Binding-site contacts:
Ligand atom C7 contacts residue TYR790 of chain 1.A at 3.8 Å (hydrophobic).
Ligand atom O7 contacts residue TYR790 of chain 1.A at 4.0 Å.
Ligand atom O5 contacts residue ASN703 of chain 1.E at 2.3 Å (h-bond).
Ligand atom C8 contacts residue TYR790 of chain 1.A at 3.7 Å (hydrophobic).
Ligand atom C3 contacts residue ASN703 of chain 1.E at 3.8 Å.
Ligand atom C2 contacts residue ASN703 of chain 1.E at 2.4 Å.
Ligand atom N2 contacts residue TYR790 of chain 1.A at 3.9 Å.
Ligand atom C7 contacts residue ASN703 of chain 1.E at 4.1 Å.
Ligand atom C5 contacts residue ASN703 of chain 1.E at 3.6 Å.
Ligand atom N2 contacts residue ASN703 of chain 1.E at 2.9 Å (h-bond).
Ligand atom C4 contacts residue ASN703 of chain 1.E at 4.2 Å.
Ligand atom C2 contacts residue TYR790 of chain 1.A at 4.3 Å (hydrophobic).
Ligand atom C1 contacts residue ASN703 of chain 1.E at 1.4 Å.

Sequence of chain 1.A:
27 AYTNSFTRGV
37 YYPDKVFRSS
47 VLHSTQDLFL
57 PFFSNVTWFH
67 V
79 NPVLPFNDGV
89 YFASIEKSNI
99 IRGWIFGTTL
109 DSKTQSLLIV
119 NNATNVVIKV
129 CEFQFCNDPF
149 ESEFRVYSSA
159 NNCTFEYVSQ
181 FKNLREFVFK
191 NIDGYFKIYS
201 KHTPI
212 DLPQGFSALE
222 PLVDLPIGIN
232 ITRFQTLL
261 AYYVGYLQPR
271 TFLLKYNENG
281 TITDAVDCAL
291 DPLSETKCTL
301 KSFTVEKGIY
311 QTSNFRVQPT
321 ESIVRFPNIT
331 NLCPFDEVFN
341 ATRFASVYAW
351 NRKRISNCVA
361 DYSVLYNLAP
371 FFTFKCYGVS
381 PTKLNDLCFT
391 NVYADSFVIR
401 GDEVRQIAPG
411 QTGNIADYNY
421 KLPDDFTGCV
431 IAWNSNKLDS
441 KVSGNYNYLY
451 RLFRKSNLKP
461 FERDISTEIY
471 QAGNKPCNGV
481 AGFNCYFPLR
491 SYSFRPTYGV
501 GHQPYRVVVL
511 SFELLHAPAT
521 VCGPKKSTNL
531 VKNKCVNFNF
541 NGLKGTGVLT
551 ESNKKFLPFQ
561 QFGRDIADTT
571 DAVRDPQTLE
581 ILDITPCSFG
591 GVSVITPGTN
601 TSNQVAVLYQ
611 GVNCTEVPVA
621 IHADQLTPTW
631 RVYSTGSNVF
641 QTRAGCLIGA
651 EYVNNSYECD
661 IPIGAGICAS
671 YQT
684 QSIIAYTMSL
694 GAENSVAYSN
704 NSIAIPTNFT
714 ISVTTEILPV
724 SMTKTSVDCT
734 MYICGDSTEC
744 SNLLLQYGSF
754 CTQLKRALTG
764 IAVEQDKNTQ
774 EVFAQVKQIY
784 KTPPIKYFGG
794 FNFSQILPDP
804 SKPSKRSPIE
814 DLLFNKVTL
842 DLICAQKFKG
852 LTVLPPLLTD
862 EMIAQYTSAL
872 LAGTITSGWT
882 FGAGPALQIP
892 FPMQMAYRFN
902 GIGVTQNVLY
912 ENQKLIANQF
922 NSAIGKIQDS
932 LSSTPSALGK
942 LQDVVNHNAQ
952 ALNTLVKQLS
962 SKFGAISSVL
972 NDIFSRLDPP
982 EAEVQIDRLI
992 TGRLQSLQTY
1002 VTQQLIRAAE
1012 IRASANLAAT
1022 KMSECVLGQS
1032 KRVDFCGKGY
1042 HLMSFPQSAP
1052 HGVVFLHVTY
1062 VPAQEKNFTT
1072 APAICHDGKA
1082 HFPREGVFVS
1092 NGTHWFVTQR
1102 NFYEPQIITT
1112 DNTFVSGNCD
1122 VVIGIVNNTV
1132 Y

The small molecule below binds the protein below.
Small molecule (SMILES): CC(=O)N[C@@H]1[C@@H](O)[C@H](O)[C@@H](CO)O[C@H]1O

Sequence of chain 1.E:
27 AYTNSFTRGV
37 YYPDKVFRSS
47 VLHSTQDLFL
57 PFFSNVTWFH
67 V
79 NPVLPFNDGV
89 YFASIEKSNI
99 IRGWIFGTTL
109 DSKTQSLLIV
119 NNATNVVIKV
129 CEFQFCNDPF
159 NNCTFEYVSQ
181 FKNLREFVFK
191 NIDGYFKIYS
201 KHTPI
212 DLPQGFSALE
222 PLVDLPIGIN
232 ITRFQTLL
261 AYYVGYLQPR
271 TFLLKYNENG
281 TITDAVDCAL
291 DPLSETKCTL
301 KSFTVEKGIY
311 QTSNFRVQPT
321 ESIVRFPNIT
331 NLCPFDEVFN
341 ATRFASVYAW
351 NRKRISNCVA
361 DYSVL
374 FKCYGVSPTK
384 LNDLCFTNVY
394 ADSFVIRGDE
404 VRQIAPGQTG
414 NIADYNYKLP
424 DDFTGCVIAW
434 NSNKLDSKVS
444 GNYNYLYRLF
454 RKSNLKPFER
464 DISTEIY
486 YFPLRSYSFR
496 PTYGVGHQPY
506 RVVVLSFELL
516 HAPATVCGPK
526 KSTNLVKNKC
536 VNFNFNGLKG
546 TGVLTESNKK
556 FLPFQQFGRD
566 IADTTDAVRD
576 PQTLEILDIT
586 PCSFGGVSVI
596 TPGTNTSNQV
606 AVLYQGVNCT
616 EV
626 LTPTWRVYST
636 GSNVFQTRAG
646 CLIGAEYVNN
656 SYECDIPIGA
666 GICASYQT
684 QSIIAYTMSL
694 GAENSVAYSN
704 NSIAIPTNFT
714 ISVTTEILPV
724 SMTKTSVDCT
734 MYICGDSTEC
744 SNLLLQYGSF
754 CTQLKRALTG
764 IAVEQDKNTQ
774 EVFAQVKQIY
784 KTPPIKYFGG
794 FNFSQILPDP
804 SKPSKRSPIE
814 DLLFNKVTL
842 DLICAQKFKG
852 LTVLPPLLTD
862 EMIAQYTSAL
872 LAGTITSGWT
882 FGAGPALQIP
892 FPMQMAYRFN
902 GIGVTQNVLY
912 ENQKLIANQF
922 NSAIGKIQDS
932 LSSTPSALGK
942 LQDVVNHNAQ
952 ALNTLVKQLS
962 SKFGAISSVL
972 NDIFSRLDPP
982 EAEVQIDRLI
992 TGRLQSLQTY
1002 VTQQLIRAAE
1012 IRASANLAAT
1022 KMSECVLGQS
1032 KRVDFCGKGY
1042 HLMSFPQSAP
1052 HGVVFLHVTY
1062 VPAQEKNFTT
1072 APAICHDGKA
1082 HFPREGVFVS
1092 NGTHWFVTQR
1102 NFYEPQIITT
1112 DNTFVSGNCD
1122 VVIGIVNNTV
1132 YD